Binding-site contacts:
Ligand atom C2 contacts residue SER442 of chain 1.C at 4.1 Å.
Ligand atom C7 contacts residue ASN373 of chain 1.C at 4.3 Å.
Ligand atom C1 contacts residue ASN259 of chain 1.C at 1.4 Å.
Ligand atom N2 contacts residue ASN259 of chain 1.C at 3.0 Å (h-bond).
Ligand atom O5 contacts residue NAG1 of chain 1.T at 3.8 Å.
Ligand atom O7 contacts residue VAL441 of chain 1.C at 4.0 Å.
Ligand atom C3 contacts residue SER442 of chain 1.C at 4.2 Å.
Ligand atom C5 contacts residue NAG1 of chain 1.T at 3.3 Å.
Ligand atom C1 contacts residue VAL441 of chain 1.C at 4.4 Å (hydrophobic).
Ligand atom O6 contacts residue LYS249 of chain 1.C at 4.5 Å.
Ligand atom O3 contacts residue CYS440 of chain 1.C at 4.2 Å.
Ligand atom C2 contacts residue ASN259 of chain 1.C at 2.5 Å.
Ligand atom O6 contacts residue CYS440 of chain 1.C at 4.2 Å.
Ligand atom C5 contacts residue ASN259 of chain 1.C at 3.6 Å.
Ligand atom O7 contacts residue VAL251 of chain 1.C at 3.6 Å.
Ligand atom C1 contacts residue NAG1 of chain 1.T at 4.4 Å.
Ligand atom C7 contacts residue VAL441 of chain 1.C at 4.5 Å (hydrophobic).
Ligand atom C8 contacts residue ASN373 of chain 1.C at 3.1 Å.
Ligand atom C3 contacts residue ASN259 of chain 1.C at 3.8 Å.
Ligand atom C5 contacts residue VAL441 of chain 1.C at 3.5 Å (hydrophobic).
Ligand atom C3 contacts residue VAL441 of chain 1.C at 3.7 Å (hydrophobic).
Ligand atom C4 contacts residue ASN259 of chain 1.C at 4.2 Å.
Ligand atom C6 contacts residue NAG1 of chain 1.T at 3.4 Å.
Ligand atom O5 contacts residue ASN259 of chain 1.C at 2.3 Å (h-bond).
Ligand atom C5 contacts residue GLU208 of chain 1.C at 4.0 Å.
Ligand atom C6 contacts residue GLU208 of chain 1.C at 4.2 Å.
Ligand atom O5 contacts residue VAL441 of chain 1.C at 4.4 Å.
Ligand atom O4 contacts residue VAL441 of chain 1.C at 3.4 Å (h-bond).
Ligand atom O7 contacts residue ASN259 of chain 1.C at 4.0 Å.
Ligand atom C4 contacts residue VAL441 of chain 1.C at 3.7 Å (hydrophobic).
Ligand atom C7 contacts residue ASN259 of chain 1.C at 3.9 Å.
Ligand atom N2 contacts residue SER442 of chain 1.C at 3.7 Å.
Ligand atom O6 contacts residue GLY375 of chain 1.C at 4.0 Å.
Ligand atom C6 contacts residue VAL441 of chain 1.C at 4.3 Å (hydrophobic).
Ligand atom C1 contacts residue SER442 of chain 1.C at 3.8 Å.

This small molecule binds to this protein.
Small molecule (SMILES): CC(=O)N[C@H]1[C@H](O[C@H]2[C@H](O)[C@@H](NC(C)=O)CO[C@@H]2CO)O[C@H](CO)[C@@H](O[C@@H]2O[C@H](CO)[C@@H](O)[C@H](O[C@H]3O[C@H](CO)[C@@H](O)[C@H](O)[C@@H]3O)[C@@H]2O)[C@@H]1O

Sequence of chain 1.C:
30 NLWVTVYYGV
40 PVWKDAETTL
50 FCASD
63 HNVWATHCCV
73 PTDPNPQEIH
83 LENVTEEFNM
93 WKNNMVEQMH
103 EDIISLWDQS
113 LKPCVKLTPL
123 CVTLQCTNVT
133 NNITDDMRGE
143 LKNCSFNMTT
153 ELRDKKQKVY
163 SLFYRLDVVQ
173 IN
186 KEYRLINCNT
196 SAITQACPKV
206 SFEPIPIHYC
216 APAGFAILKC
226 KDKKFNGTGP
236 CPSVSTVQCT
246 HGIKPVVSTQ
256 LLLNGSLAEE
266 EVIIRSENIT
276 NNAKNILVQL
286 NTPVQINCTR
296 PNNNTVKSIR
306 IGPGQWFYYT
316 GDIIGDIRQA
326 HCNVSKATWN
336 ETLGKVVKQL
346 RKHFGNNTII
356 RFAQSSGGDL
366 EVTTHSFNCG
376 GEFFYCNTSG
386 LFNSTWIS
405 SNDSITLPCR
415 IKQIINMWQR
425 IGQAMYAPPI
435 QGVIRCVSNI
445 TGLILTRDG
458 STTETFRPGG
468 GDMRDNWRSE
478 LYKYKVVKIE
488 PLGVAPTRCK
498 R